Sequence of chain 1.A:
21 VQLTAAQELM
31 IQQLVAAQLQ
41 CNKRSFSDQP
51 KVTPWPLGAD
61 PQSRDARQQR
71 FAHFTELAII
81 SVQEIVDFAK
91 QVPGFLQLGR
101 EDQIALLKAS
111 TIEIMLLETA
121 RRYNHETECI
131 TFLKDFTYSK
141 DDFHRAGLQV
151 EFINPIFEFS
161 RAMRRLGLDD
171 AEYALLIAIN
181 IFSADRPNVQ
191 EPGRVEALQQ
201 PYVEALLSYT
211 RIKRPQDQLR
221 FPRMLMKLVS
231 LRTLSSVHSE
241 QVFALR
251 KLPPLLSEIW

Sequence of chain 2.A:
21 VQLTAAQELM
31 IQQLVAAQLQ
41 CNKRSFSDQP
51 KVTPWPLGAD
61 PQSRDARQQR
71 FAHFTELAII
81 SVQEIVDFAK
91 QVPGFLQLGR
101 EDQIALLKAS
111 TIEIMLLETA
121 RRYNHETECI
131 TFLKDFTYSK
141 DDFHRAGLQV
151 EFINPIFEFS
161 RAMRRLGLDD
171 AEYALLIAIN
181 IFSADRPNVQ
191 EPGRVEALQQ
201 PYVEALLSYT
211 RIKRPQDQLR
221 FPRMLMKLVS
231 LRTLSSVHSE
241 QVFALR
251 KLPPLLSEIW

Binding-site contacts:
Ligand atom C25 contacts residue GLU84 of chain 1.A at 3.4 Å.
Ligand atom C22 contacts residue GLU118 of chain 1.A at 3.8 Å.
Ligand atom C2 contacts residue MET115 of chain 1.A at 3.7 Å (hydrophobic).
Ligand atom C21 contacts residue THR119 of chain 1.A at 3.4 Å.
Ligand atom C8 contacts residue LEU148 of chain 1.A at 3.7 Å (hydrophobic).
Ligand atom C13 contacts residue PHE71 of chain 1.A at 3.6 Å (hydrophobic).
Ligand atom C26 contacts residue PHE132 of chain 1.A at 3.6 Å (hydrophobic).
Ligand atom C4 contacts residue ILE156 of chain 1.A at 3.7 Å (hydrophobic).
Ligand atom O2 contacts residue PHE132 of chain 1.A at 3.7 Å.
Ligand atom O3 contacts residue LEU133 of chain 1.A at 3.6 Å.
Ligand atom C2 contacts residue LEU116 of chain 1.A at 3.5 Å (hydrophobic).
Ligand atom C21 contacts residue MET115 of chain 1.A at 3.8 Å (hydrophobic).
Ligand atom C27 contacts residue ALA78 of chain 1.A at 3.4 Å (hydrophobic).
Ligand atom O2 contacts residue ARG122 of chain 1.A at 2.9 Å (salt-bridge).
Ligand atom O1 contacts residue LEU245 of chain 2.A at 3.8 Å.
Ligand atom C24 contacts residue PHE132 of chain 1.A at 3.6 Å (hydrophobic).
Ligand atom C25 contacts residue LEU77 of chain 1.A at 3.7 Å (hydrophobic).
Ligand atom C20 contacts residue PHE132 of chain 1.A at 3.6 Å (hydrophobic).
Ligand atom O3 contacts residue PHE132 of chain 1.A at 3.6 Å.
Ligand atom C22 contacts residue THR119 of chain 1.A at 3.7 Å.
Ligand atom C21 contacts residue PHE132 of chain 1.A at 3.6 Å (hydrophobic).
Ligand atom C22 contacts residue PHE132 of chain 1.A at 3.8 Å (hydrophobic).
Ligand atom CL1 contacts residue HIS238 of chain 1.A at 3.7 Å.
Ligand atom C16 contacts residue ALA78 of chain 1.A at 3.7 Å (hydrophobic).
Ligand atom C25 contacts residue ILE80 of chain 1.A at 3.6 Å (hydrophobic).
Ligand atom C23 contacts residue ARG122 of chain 1.A at 3.4 Å.
Ligand atom O2 contacts residue LEU133 of chain 1.A at 2.7 Å (h-bond).
Ligand atom C28 contacts residue MET115 of chain 1.A at 3.6 Å (hydrophobic).
Ligand atom O1 contacts residue THR75 of chain 1.A at 3.3 Å (h-bond).
Ligand atom C9 contacts residue ILE156 of chain 1.A at 3.8 Å (hydrophobic).
Ligand atom C18 contacts residue PHE132 of chain 1.A at 3.8 Å (hydrophobic).
Ligand atom C15 contacts residue ALA78 of chain 1.A at 3.7 Å (hydrophobic).
Ligand atom C25 contacts residue SER81 of chain 1.A at 3.6 Å.
Ligand atom C26 contacts residue LEU77 of chain 1.A at 3.4 Å (hydrophobic).
Ligand atom C3 contacts residue THR119 of chain 1.A at 3.4 Å.
Ligand atom C23 contacts residue PHE132 of chain 1.A at 3.8 Å (hydrophobic).
Ligand atom C13 contacts residue LEU148 of chain 1.A at 3.7 Å (hydrophobic).
Ligand atom C15 contacts residue PHE74 of chain 1.A at 3.6 Å (hydrophobic).
Ligand atom O3 contacts residue LEU77 of chain 1.A at 3.2 Å.
Ligand atom C17 contacts residue PHE74 of chain 1.A at 3.6 Å (hydrophobic).

This small molecule binds to this protein.
Small molecule (SMILES): CC(C)(O)c1cn(-c2ccc(-c3cccc(S(C)(=O)=O)c3)cc2)c(C(C)(C)c2ccccc2Cl)n1